This small molecule binds to this protein.
Small molecule (SMILES): CC(=O)N[C@H]1[C@H](O[C@H]2[C@H](O)[C@@H](NC(C)=O)CO[C@@H]2CO)O[C@H](CO)[C@@H](O)[C@@H]1O

Binding-site contacts:
Ligand atom C2 contacts residue ASN332 of chain 1.A at 2.5 Å.
Ligand atom O5 contacts residue ASN332 of chain 1.A at 2.4 Å (h-bond).
Ligand atom O7 contacts residue ASN332 of chain 1.A at 3.7 Å.
Ligand atom C4 contacts residue ASN332 of chain 1.A at 4.3 Å.
Ligand atom C1 contacts residue ASN332 of chain 1.A at 1.5 Å.
Ligand atom O6 contacts residue VAL335 of chain 1.A at 4.3 Å.
Ligand atom C3 contacts residue ASN332 of chain 1.A at 3.9 Å.
Ligand atom C7 contacts residue ASN332 of chain 1.A at 3.8 Å.
Ligand atom C1 contacts residue VAL335 of chain 1.A at 4.4 Å (hydrophobic).
Ligand atom C5 contacts residue ASN332 of chain 1.A at 3.7 Å.
Ligand atom O5 contacts residue VAL335 of chain 1.A at 3.9 Å.
Ligand atom N2 contacts residue ASN332 of chain 1.A at 3.0 Å (h-bond).

Sequence of chain 1.A:
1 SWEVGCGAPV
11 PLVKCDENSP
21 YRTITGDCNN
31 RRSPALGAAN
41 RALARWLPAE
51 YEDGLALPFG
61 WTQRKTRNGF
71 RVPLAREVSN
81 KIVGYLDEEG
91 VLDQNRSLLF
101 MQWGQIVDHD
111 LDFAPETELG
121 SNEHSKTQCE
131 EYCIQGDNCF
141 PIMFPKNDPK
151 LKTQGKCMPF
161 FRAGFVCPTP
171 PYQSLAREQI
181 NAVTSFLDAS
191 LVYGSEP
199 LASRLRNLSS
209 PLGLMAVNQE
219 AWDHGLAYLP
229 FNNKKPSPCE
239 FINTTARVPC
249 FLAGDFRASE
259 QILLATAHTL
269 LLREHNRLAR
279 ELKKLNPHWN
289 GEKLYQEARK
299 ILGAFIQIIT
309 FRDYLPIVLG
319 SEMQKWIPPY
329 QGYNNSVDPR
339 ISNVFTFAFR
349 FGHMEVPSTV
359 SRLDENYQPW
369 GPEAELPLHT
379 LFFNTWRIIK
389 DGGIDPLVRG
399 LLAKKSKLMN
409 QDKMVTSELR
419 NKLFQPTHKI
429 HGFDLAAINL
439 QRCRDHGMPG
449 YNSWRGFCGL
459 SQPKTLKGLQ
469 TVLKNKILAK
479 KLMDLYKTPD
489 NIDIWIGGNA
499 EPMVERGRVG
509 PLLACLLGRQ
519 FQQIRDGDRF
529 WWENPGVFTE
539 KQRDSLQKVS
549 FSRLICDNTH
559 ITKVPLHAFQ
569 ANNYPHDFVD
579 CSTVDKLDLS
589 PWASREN